This small molecule binds to this protein.
Small molecule (SMILES): O=C(O)COc1c(C(=O)O)sc2ncccc12

Sequence of chain 1.A:
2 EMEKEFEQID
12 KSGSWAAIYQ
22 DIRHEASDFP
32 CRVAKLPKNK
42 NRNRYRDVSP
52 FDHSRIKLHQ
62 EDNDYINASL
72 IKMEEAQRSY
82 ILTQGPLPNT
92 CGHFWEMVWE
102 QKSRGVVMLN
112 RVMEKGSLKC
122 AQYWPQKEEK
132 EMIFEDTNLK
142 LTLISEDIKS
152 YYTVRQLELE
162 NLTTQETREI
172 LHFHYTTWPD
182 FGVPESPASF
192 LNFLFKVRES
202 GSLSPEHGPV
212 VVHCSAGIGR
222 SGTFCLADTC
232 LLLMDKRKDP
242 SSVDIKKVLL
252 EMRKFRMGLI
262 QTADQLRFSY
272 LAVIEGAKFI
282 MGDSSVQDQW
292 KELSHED

Binding-site contacts:
Ligand atom S10 contacts residue PHE182 of chain 1.A at 3.7 Å.
Ligand atom O14 contacts residue TYR46 of chain 1.A at 3.7 Å.
Ligand atom C16 contacts residue PHE182 of chain 1.A at 3.8 Å (hydrophobic).
Ligand atom C6 contacts residue ALA217 of chain 1.A at 3.5 Å (hydrophobic).
Ligand atom C12 contacts residue ALA217 of chain 1.A at 3.7 Å (hydrophobic).
Ligand atom O20 contacts residue GLY220 of chain 1.A at 3.9 Å.
Ligand atom C13 contacts residue SER216 of chain 1.A at 3.9 Å.
Ligand atom C1 contacts residue GLN262 of chain 1.A at 3.3 Å.
Ligand atom S10 contacts residue TYR46 of chain 1.A at 3.5 Å.
Ligand atom C2 contacts residue ILE219 of chain 1.A at 3.6 Å (hydrophobic).
Ligand atom O22 contacts residue GLY220 of chain 1.A at 3.6 Å.
Ligand atom C13 contacts residue TYR46 of chain 1.A at 3.9 Å (hydrophobic).
Ligand atom C2 contacts residue GLN262 of chain 1.A at 3.4 Å.
Ligand atom O21 contacts residue ASP181 of chain 1.A at 3.4 Å.
Ligand atom C13 contacts residue PHE182 of chain 1.A at 3.9 Å (hydrophobic).
Ligand atom C2 contacts residue VAL49 of chain 1.A at 3.5 Å (hydrophobic).
Ligand atom C6 contacts residue PHE182 of chain 1.A at 3.5 Å (hydrophobic).
Ligand atom C1 contacts residue ALA217 of chain 1.A at 3.6 Å (hydrophobic).
Ligand atom O14 contacts residue LYS120 of chain 1.A at 2.6 Å (salt-bridge).
Ligand atom O15 contacts residue ALA217 of chain 1.A at 3.9 Å.
Ligand atom O22 contacts residue ARG221 of chain 1.A at 3.2 Å (salt-bridge).
Ligand atom O20 contacts residue PHE182 of chain 1.A at 2.9 Å (h-bond).
Ligand atom C12 contacts residue PHE182 of chain 1.A at 3.6 Å (hydrophobic).
Ligand atom C11 contacts residue TYR46 of chain 1.A at 4.0 Å (hydrophobic).
Ligand atom O21 contacts residue LYS120 of chain 1.A at 3.8 Å.
Ligand atom O14 contacts residue ASP181 of chain 1.A at 3.8 Å.
Ligand atom C13 contacts residue LYS120 of chain 1.A at 3.5 Å.
Ligand atom C13 contacts residue ASP181 of chain 1.A at 3.8 Å.
Ligand atom C17 contacts residue ARG221 of chain 1.A at 3.6 Å.
Ligand atom C17 contacts residue PHE182 of chain 1.A at 3.6 Å (hydrophobic).
Ligand atom O22 contacts residue CYS215 of chain 1.A at 3.4 Å (h-bond).
Ligand atom O20 contacts residue GLN266 of chain 1.A at 3.0 Å (h-bond).
Ligand atom O20 contacts residue ARG221 of chain 1.A at 3.6 Å.
Ligand atom C17 contacts residue GLY220 of chain 1.A at 3.7 Å.
Ligand atom C3 contacts residue VAL49 of chain 1.A at 3.7 Å (hydrophobic).
Ligand atom C5 contacts residue PHE182 of chain 1.A at 3.6 Å (hydrophobic).
Ligand atom C1 contacts residue ILE219 of chain 1.A at 3.6 Å (hydrophobic).
Ligand atom O21 contacts residue SER216 of chain 1.A at 3.5 Å.
Ligand atom O21 contacts residue ARG221 of chain 1.A at 3.0 Å (salt-bridge).
Ligand atom C11 contacts residue PHE182 of chain 1.A at 3.5 Å (hydrophobic).